The small molecule below binds the protein below.
Small molecule (SMILES): N#C[Fe](C#N)(C#N)(C#N)(C#N)C#N

Binding-site contacts:
Ligand atom C11 contacts residue LYS804 of chain 1.C at 3.7 Å.
Ligand atom C11 contacts residue ASP737 of chain 1.C at 4.3 Å.
Ligand atom C11 contacts residue LYS812 of chain 1.C at 3.6 Å.
Ligand atom N11 contacts residue ASP742 of chain 1.C at 2.6 Å (salt-bridge).
Ligand atom N21 contacts residue ASP737 of chain 1.C at 2.4 Å (salt-bridge).
Ligand atom FE2 contacts residue LYS804 of chain 1.C at 4.3 Å.
Ligand atom C23 contacts residue LYS804 of chain 1.C at 3.4 Å.
Ligand atom C26 contacts residue ASP737 of chain 1.C at 3.5 Å.
Ligand atom N23 contacts residue LYS804 of chain 1.C at 3.2 Å (salt-bridge).
Ligand atom N23 contacts residue SER807 of chain 1.C at 4.4 Å.
Ligand atom N11 contacts residue LYS804 of chain 1.C at 3.7 Å.
Ligand atom C11 contacts residue ASP742 of chain 1.C at 3.7 Å.
Ligand atom N22 contacts residue SER807 of chain 1.C at 3.3 Å (h-bond).
Ligand atom N11 contacts residue VAL738 of chain 1.C at 4.4 Å.
Ligand atom C26 contacts residue LYS804 of chain 1.C at 3.6 Å.
Ligand atom C22 contacts residue LYS812 of chain 1.C at 3.5 Å.
Ligand atom N11 contacts residue ASP737 of chain 1.C at 3.8 Å.
Ligand atom C22 contacts residue SER807 of chain 1.C at 4.0 Å.
Ligand atom N11 contacts residue THR739 of chain 1.C at 3.9 Å.
Ligand atom N22 contacts residue LYS812 of chain 1.C at 3.3 Å (salt-bridge).
Ligand atom N22 contacts residue GLU809 of chain 1.C at 4.0 Å.
Ligand atom N21 contacts residue LYS804 of chain 1.C at 3.5 Å (salt-bridge).
Ligand atom N11 contacts residue LYS812 of chain 1.C at 3.5 Å (salt-bridge).

Sequence of chain 1.C:
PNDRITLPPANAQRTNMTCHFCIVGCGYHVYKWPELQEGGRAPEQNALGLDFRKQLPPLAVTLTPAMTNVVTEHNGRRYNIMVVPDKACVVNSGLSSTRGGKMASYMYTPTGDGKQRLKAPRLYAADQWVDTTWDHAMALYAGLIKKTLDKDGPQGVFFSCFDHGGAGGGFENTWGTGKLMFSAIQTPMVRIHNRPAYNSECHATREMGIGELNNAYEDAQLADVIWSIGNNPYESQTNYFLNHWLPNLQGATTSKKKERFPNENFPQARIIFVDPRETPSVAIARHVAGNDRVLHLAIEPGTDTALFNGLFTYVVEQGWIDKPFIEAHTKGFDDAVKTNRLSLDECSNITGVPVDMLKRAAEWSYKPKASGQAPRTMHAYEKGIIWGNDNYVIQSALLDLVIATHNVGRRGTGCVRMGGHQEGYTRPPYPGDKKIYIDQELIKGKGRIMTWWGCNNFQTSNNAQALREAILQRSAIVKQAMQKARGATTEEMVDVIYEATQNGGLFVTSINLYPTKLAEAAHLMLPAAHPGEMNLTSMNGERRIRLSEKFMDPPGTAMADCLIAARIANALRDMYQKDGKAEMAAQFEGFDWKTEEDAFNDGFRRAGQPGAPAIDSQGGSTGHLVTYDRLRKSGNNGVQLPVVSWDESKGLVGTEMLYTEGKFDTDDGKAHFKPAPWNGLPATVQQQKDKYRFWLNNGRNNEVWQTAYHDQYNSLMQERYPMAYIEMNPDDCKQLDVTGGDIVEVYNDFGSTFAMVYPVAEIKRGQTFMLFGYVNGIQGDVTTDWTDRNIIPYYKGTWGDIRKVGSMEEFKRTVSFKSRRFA